The small molecule below binds the protein below.
Small molecule (SMILES): CC(=O)N[C@H]1[C@H](O[C@H]2[C@H](O)[C@@H](NC(C)=O)CO[C@@H]2CO)O[C@H](CO)[C@@H](O)[C@@H]1O

Sequence of chain 2.I:
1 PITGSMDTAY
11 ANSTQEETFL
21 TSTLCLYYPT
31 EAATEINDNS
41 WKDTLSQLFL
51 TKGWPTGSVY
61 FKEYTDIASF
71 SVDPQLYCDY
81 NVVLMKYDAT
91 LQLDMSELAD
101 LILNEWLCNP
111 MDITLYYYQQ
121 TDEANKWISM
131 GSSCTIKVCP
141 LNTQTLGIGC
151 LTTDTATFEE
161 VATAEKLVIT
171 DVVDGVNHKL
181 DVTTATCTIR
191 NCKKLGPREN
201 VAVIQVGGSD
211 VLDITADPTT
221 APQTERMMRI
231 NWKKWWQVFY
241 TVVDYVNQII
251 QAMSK

Binding-site contacts:
Ligand atom C7 contacts residue ASN12 of chain 2.I at 3.9 Å.
Ligand atom O7 contacts residue ASN12 of chain 2.I at 3.7 Å.
Ligand atom C2 contacts residue ASN12 of chain 2.I at 3.2 Å.
Ligand atom C5 contacts residue ASN12 of chain 2.I at 4.0 Å.
Ligand atom C1 contacts residue ASN12 of chain 2.I at 2.1 Å.
Ligand atom O5 contacts residue ASN12 of chain 2.I at 2.6 Å (h-bond).
Ligand atom N2 contacts residue ASN12 of chain 2.I at 3.8 Å.